Sequence of chain 1.C:
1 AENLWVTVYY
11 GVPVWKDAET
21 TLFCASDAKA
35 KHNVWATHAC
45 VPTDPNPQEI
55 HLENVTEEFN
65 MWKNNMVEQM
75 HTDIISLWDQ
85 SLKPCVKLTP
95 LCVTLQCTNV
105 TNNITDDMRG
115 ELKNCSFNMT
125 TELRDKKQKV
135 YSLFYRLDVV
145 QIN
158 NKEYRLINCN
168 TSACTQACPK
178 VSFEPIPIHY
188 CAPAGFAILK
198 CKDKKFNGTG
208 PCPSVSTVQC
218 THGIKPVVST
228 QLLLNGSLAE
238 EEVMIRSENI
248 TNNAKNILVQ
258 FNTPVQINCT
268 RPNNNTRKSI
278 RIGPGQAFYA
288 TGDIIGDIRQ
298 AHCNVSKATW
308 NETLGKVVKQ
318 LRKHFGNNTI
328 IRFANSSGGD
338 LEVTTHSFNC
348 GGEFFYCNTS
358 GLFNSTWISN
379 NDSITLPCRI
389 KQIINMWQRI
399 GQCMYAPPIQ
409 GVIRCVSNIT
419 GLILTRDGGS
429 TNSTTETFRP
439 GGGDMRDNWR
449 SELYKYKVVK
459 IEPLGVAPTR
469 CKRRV

Sequence of chain 1.K:
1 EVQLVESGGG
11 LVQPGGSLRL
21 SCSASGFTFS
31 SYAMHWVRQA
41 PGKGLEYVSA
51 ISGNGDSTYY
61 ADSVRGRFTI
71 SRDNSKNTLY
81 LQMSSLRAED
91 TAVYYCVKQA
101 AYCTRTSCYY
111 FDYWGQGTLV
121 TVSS

Binding-site contacts:
Ligand atom C7 contacts residue THR58 of chain 1.K at 4.3 Å.
Ligand atom C7 contacts residue SER17 of chain 1.D at 3.1 Å.
Ligand atom C8 contacts residue TYR59 of chain 1.K at 3.7 Å (hydrophobic).
Ligand atom C8 contacts residue SER57 of chain 1.K at 4.0 Å.
Ligand atom O7 contacts residue ASN58 of chain 1.C at 2.9 Å (h-bond).
Ligand atom O6 contacts residue GLY55 of chain 1.K at 4.0 Å.
Ligand atom C8 contacts residue GLU57 of chain 1.C at 3.8 Å.
Ligand atom C8 contacts residue THR58 of chain 1.K at 3.3 Å.
Ligand atom C6 contacts residue ASP56 of chain 1.K at 3.4 Å.
Ligand atom N2 contacts residue GLU57 of chain 1.C at 4.1 Å.
Ligand atom O3 contacts residue SER57 of chain 1.K at 3.4 Å.
Ligand atom C5 contacts residue ASP56 of chain 1.K at 4.3 Å.
Ligand atom N2 contacts residue THR58 of chain 1.K at 3.2 Å (h-bond).
Ligand atom O3 contacts residue ASP56 of chain 1.K at 3.0 Å (salt-bridge).
Ligand atom C8 contacts residue THR69 of chain 1.K at 4.0 Å.
Ligand atom O7 contacts residue GLY16 of chain 1.D at 3.4 Å.
Ligand atom C5 contacts residue ASN58 of chain 1.C at 3.6 Å.
Ligand atom N2 contacts residue SER17 of chain 1.D at 4.2 Å.
Ligand atom C4 contacts residue ASN58 of chain 1.C at 4.2 Å.
Ligand atom O5 contacts residue ASP56 of chain 1.K at 3.8 Å.
Ligand atom C1 contacts residue THR58 of chain 1.K at 4.2 Å.
Ligand atom O3 contacts residue THR58 of chain 1.K at 3.0 Å (h-bond).
Ligand atom O5 contacts residue ASN58 of chain 1.C at 2.3 Å (h-bond).
Ligand atom C7 contacts residue ASN58 of chain 1.C at 3.1 Å.
Ligand atom O7 contacts residue SER17 of chain 1.D at 2.5 Å (h-bond).
Ligand atom C7 contacts residue TYR60 of chain 1.K at 4.3 Å (hydrophobic).
Ligand atom C1 contacts residue ASN58 of chain 1.C at 1.4 Å.
Ligand atom C8 contacts residue TYR60 of chain 1.K at 3.0 Å (hydrophobic).
Ligand atom C4 contacts residue THR58 of chain 1.K at 3.8 Å.
Ligand atom O6 contacts residue ASP56 of chain 1.K at 2.3 Å (salt-bridge).
Ligand atom N2 contacts residue ASN58 of chain 1.C at 2.9 Å (h-bond).
Ligand atom C2 contacts residue ASN58 of chain 1.C at 2.5 Å.
Ligand atom C3 contacts residue ASN58 of chain 1.C at 3.8 Å.
Ligand atom C6 contacts residue SER71 of chain 1.K at 4.2 Å.
Ligand atom C6 contacts residue GLY55 of chain 1.K at 4.0 Å.
Ligand atom C8 contacts residue SER17 of chain 1.D at 3.2 Å.
Ligand atom O4 contacts residue THR58 of chain 1.K at 3.1 Å (h-bond).
Ligand atom C7 contacts residue GLU57 of chain 1.C at 4.0 Å.
Ligand atom C3 contacts residue THR58 of chain 1.K at 3.3 Å.
Ligand atom C2 contacts residue THR58 of chain 1.K at 3.8 Å.

This protein binds this small molecule.
Small molecule (SMILES): CC(=O)N[C@H]1[C@H](O[C@H]2[C@H](O)[C@@H](NC(C)=O)CO[C@@H]2CO)O[C@H](CO)[C@@H](O[C@@H]2O[C@H](CO[C@H]3O[C@H](CO)[C@@H](O)[C@H](O)[C@@H]3O)[C@@H](O)[C@H](O[C@H]3O[C@H](CO)[C@@H](O)[C@H](O)[C@@H]3O)[C@@H]2O)[C@@H]1O

Sequence of chain 1.D:
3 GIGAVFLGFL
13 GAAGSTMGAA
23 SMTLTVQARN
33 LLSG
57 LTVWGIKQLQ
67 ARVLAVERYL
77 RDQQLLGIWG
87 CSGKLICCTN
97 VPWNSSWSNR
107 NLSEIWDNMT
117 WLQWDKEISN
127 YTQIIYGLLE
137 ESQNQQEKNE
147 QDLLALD